Binding-site contacts:
Ligand atom O2S contacts residue ASP139 of chain 2.B at 3.2 Å.
Ligand atom C1 contacts residue GLU136 of chain 2.B at 4.2 Å.
Ligand atom S contacts residue HIS35 of chain 2.B at 4.3 Å.
Ligand atom S contacts residue GLY156 of chain 2.B at 4.4 Å.
Ligand atom S contacts residue THR154 of chain 2.B at 3.9 Å.
Ligand atom O2S contacts residue ALA135 of chain 2.B at 4.1 Å.
Ligand atom N8 contacts residue GLY159 of chain 2.B at 3.8 Å.
Ligand atom C6 contacts residue GLY137 of chain 2.B at 4.2 Å.
Ligand atom C4 contacts residue GLY137 of chain 2.B at 4.0 Å.
Ligand atom C8 contacts residue GLY159 of chain 2.B at 3.6 Å.
Ligand atom O2S contacts residue GLU136 of chain 2.B at 3.7 Å.
Ligand atom C6 contacts residue ALA135 of chain 2.B at 4.5 Å (hydrophobic).
Ligand atom O1S contacts residue THR154 of chain 2.B at 3.5 Å.
Ligand atom C1 contacts residue SER140 of chain 2.B at 2.8 Å.
Ligand atom C2 contacts residue SER140 of chain 2.B at 3.2 Å.
Ligand atom C7 contacts residue GLY137 of chain 2.B at 4.5 Å.
Ligand atom O1S contacts residue GLY156 of chain 2.B at 3.1 Å (h-bond).
Ligand atom C4 contacts residue GLU136 of chain 2.B at 4.4 Å.
Ligand atom S contacts residue ASP139 of chain 2.B at 4.2 Å.
Ligand atom S contacts residue SER155 of chain 2.B at 4.3 Å.
Ligand atom S contacts residue SER140 of chain 2.B at 1.6 Å (h-bond).
Ligand atom C2 contacts residue GLY137 of chain 2.B at 4.2 Å.
Ligand atom N8 contacts residue THR158 of chain 2.B at 3.8 Å.
Ligand atom C3 contacts residue GLY137 of chain 2.B at 4.1 Å.
Ligand atom O2S contacts residue THR154 of chain 2.B at 3.0 Å.
Ligand atom O1S contacts residue SER155 of chain 2.B at 2.9 Å (h-bond).
Ligand atom C6 contacts residue GLU136 of chain 2.B at 3.9 Å.
Ligand atom O2S contacts residue SER140 of chain 2.B at 2.8 Å (h-bond).
Ligand atom C1 contacts residue GLY156 of chain 2.B at 4.4 Å.
Ligand atom O1S contacts residue SER140 of chain 2.B at 2.5 Å (h-bond).
Ligand atom C8 contacts residue GLY157 of chain 2.B at 4.2 Å.
Ligand atom C5 contacts residue GLY137 of chain 2.B at 3.9 Å.
Ligand atom C6 contacts residue SER140 of chain 2.B at 4.0 Å.
Ligand atom C5 contacts residue GLU136 of chain 2.B at 3.9 Å.
Ligand atom C6 contacts residue GLY156 of chain 2.B at 4.5 Å.
Ligand atom O1S contacts residue HIS35 of chain 2.B at 3.6 Å.
Ligand atom C5 contacts residue ALA135 of chain 2.B at 4.3 Å (hydrophobic).
Ligand atom C1 contacts residue GLY137 of chain 2.B at 4.4 Å.
Ligand atom N8 contacts residue GLY157 of chain 2.B at 3.5 Å (h-bond).

The protein below binds the small molecule below.
Small molecule (SMILES): NCCc1ccc(S(=O)(=O)F)cc1

Sequence of chain 2.B:
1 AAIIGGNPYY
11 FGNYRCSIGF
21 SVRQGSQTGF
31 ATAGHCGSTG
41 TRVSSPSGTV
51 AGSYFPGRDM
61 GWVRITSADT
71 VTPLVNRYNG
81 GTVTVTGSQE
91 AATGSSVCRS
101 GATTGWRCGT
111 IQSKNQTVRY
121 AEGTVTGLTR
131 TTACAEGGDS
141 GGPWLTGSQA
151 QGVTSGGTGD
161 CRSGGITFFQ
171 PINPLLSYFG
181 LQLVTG